Sequence of chain 1.A:
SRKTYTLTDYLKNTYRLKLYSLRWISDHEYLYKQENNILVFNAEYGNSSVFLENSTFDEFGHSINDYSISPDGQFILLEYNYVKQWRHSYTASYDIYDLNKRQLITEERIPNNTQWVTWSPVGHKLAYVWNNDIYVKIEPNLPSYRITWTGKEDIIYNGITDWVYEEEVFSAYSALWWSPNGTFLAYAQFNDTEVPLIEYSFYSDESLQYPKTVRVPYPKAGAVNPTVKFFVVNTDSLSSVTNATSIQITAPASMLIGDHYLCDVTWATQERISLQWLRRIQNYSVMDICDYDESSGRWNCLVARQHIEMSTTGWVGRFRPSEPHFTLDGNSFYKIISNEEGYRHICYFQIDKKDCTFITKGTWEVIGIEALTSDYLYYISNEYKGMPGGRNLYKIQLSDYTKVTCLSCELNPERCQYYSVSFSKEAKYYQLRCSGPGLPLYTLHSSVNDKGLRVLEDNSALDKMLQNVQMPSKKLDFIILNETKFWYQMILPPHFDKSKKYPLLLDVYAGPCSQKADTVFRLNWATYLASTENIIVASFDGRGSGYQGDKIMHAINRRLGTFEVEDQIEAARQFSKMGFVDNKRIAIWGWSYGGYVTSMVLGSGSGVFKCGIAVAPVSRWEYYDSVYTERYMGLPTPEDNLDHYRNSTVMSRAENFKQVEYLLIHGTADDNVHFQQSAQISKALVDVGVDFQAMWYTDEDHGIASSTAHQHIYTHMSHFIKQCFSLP

A protein and the small-molecule ligand that binds it are described below.
Small molecule (SMILES): CC(=O)N[C@@H]1[C@@H](O)[C@H](O)[C@@H](CO)O[C@H]1O

Binding-site contacts:
Ligand atom C5 contacts residue THR196 of chain 1.A at 3.9 Å.
Ligand atom O7 contacts residue LYS232 of chain 1.A at 3.5 Å (salt-bridge).
Ligand atom C5 contacts residue ASN194 of chain 1.A at 3.6 Å.
Ligand atom C4 contacts residue ASN194 of chain 1.A at 4.2 Å.
Ligand atom C8 contacts residue ASN194 of chain 1.A at 4.3 Å.
Ligand atom C1 contacts residue ILE159 of chain 1.A at 4.0 Å (hydrophobic).
Ligand atom C7 contacts residue ILE159 of chain 1.A at 3.9 Å (hydrophobic).
Ligand atom C7 contacts residue ASN194 of chain 1.A at 3.3 Å.
Ligand atom O6 contacts residue THR196 of chain 1.A at 3.8 Å.
Ligand atom N2 contacts residue ASN194 of chain 1.A at 2.7 Å (h-bond).
Ligand atom O7 contacts residue ASN194 of chain 1.A at 3.6 Å (h-bond).
Ligand atom C1 contacts residue ASN194 of chain 1.A at 1.4 Å.
Ligand atom C8 contacts residue ILE159 of chain 1.A at 3.6 Å (hydrophobic).
Ligand atom O5 contacts residue THR196 of chain 1.A at 3.8 Å.
Ligand atom C2 contacts residue ASN194 of chain 1.A at 2.3 Å.
Ligand atom O5 contacts residue ASN194 of chain 1.A at 2.4 Å (h-bond).
Ligand atom O7 contacts residue GLN192 of chain 1.A at 4.3 Å.
Ligand atom C1 contacts residue THR196 of chain 1.A at 3.5 Å.
Ligand atom C8 contacts residue GLN192 of chain 1.A at 4.0 Å.
Ligand atom N2 contacts residue ILE159 of chain 1.A at 3.4 Å.
Ligand atom C2 contacts residue ILE159 of chain 1.A at 4.3 Å (hydrophobic).
Ligand atom C3 contacts residue ASN194 of chain 1.A at 3.7 Å.
Ligand atom C8 contacts residue THR153 of chain 1.A at 4.1 Å.